Binding-site contacts:
Ligand atom O5 contacts residue ASN62 of chain 1.A at 2.4 Å (h-bond).
Ligand atom O7 contacts residue ASN62 of chain 1.A at 3.6 Å (h-bond).
Ligand atom C6 contacts residue PHE29 of chain 1.A at 3.8 Å (hydrophobic).
Ligand atom N2 contacts residue ASN62 of chain 1.A at 2.9 Å (h-bond).
Ligand atom O4 contacts residue PHE29 of chain 1.A at 4.2 Å.
Ligand atom C3 contacts residue PHE29 of chain 1.A at 4.2 Å (hydrophobic).
Ligand atom N2 contacts residue PHE29 of chain 1.A at 4.4 Å.
Ligand atom C8 contacts residue ASN62 of chain 1.A at 4.4 Å.
Ligand atom C5 contacts residue PHE29 of chain 1.A at 3.5 Å (hydrophobic).
Ligand atom C3 contacts residue ASN62 of chain 1.A at 3.8 Å.
Ligand atom C5 contacts residue ASN62 of chain 1.A at 3.7 Å.
Ligand atom C4 contacts residue ASN62 of chain 1.A at 4.2 Å.
Ligand atom C2 contacts residue ASN62 of chain 1.A at 2.4 Å.
Ligand atom C1 contacts residue ASN62 of chain 1.A at 1.4 Å.
Ligand atom O5 contacts residue PHE29 of chain 1.A at 3.9 Å.
Ligand atom C7 contacts residue ASN62 of chain 1.A at 3.4 Å.
Ligand atom C4 contacts residue PHE29 of chain 1.A at 4.4 Å (hydrophobic).
Ligand atom C1 contacts residue PHE29 of chain 1.A at 3.7 Å (hydrophobic).

Sequence of chain 1.A:
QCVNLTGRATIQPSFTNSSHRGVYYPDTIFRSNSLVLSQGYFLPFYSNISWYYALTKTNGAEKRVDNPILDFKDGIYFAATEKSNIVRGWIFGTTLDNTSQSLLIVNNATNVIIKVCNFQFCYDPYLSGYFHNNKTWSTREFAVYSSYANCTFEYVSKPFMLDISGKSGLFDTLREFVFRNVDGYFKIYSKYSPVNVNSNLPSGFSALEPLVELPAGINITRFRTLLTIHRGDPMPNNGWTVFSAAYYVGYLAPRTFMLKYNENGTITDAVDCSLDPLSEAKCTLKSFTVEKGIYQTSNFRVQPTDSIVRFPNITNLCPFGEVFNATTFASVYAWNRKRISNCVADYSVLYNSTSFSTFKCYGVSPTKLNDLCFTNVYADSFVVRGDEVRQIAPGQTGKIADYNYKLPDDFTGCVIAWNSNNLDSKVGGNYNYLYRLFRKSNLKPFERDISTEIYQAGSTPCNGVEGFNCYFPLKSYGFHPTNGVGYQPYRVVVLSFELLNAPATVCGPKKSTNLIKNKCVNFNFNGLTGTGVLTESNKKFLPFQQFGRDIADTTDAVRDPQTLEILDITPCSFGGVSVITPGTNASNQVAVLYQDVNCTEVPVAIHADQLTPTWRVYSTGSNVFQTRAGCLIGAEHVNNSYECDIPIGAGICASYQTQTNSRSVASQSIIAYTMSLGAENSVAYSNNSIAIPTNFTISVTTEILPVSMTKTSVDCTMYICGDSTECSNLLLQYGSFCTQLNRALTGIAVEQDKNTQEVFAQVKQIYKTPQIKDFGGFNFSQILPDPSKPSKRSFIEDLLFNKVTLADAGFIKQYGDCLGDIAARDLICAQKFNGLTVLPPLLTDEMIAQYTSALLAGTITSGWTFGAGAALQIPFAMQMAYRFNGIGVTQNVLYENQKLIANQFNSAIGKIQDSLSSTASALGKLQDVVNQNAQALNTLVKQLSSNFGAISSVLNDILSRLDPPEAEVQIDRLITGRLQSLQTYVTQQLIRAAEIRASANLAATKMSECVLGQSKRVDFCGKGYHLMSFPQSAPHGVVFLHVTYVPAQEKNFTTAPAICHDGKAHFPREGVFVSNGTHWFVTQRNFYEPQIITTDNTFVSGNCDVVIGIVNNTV

The protein below binds the small molecule below.
Small molecule (SMILES): CC(=O)N[C@@H]1[C@@H](O)[C@H](O)[C@@H](CO)O[C@H]1O